Sequence of chain 2.A:
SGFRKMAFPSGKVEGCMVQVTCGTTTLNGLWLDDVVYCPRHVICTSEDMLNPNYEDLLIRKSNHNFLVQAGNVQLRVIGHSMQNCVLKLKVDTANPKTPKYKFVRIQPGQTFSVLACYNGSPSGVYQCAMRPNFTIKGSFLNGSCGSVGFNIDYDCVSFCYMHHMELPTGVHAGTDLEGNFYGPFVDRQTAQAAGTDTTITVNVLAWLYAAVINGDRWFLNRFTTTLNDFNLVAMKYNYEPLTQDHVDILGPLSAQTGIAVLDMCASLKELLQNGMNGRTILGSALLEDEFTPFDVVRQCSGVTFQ

The small molecule below binds the protein below.
Small molecule (SMILES): CCOC(=O)CC[C@H](C[C@@H]1CCNC1=O)NC(=O)[C@H](CC(C)C)NC(=O)[C@@H](NC(=O)OCc1ccccc1)[C@@H](C)OC(C)(C)C

Sequence of chain 1.A:
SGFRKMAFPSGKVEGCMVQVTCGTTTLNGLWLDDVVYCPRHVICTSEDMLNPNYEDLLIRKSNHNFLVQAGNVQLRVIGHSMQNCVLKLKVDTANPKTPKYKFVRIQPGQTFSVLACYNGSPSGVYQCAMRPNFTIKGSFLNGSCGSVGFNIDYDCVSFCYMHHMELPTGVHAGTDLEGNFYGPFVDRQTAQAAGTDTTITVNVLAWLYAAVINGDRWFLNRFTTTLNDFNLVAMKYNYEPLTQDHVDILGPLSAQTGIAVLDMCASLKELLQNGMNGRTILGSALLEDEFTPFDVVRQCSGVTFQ

Binding-site contacts:
Ligand atom N28 contacts residue GLU166 of chain 2.A at 2.7 Å (salt-bridge).
Ligand atom C14 contacts residue GLU166 of chain 2.A at 3.5 Å.
Ligand atom C17 contacts residue HIS164 of chain 2.A at 3.6 Å.
Ligand atom C35 contacts residue PRO168 of chain 2.A at 3.5 Å (hydrophobic).
Ligand atom C06 contacts residue HIS41 of chain 2.A at 3.6 Å.
Ligand atom C38 contacts residue THR190 of chain 2.A at 3.2 Å.
Ligand atom O15 contacts residue PHE140 of chain 2.A at 3.4 Å.
Ligand atom C33 contacts residue THR190 of chain 2.A at 3.0 Å.
Ligand atom N13 contacts residue GLU166 of chain 2.A at 3.2 Å (salt-bridge).
Ligand atom O26 contacts residue GLU166 of chain 2.A at 2.9 Å (salt-bridge).
Ligand atom O05 contacts residue GLY143 of chain 2.A at 2.9 Å (h-bond).
Ligand atom N16 contacts residue HIS164 of chain 2.A at 2.8 Å (h-bond).
Ligand atom O05 contacts residue ASN142 of chain 2.A at 3.3 Å.
Ligand atom C34 contacts residue GLN192 of chain 2.A at 3.3 Å.
Ligand atom O15 contacts residue HIS163 of chain 2.A at 2.6 Å (h-bond).
Ligand atom C29 contacts residue GLU166 of chain 2.A at 3.6 Å.
Ligand atom O15 contacts residue HIS172 of chain 2.A at 3.3 Å.
Ligand atom C35 contacts residue GLN192 of chain 2.A at 3.6 Å.
Ligand atom C14 contacts residue HIS163 of chain 2.A at 3.6 Å.
Ligand atom C11 contacts residue ASN142 of chain 2.A at 3.2 Å.
Ligand atom N13 contacts residue PHE140 of chain 2.A at 3.2 Å (h-bond).
Ligand atom O30 contacts residue GLN189 of chain 2.A at 3.5 Å.
Ligand atom C12 contacts residue ASN142 of chain 2.A at 3.5 Å.
Ligand atom O15 contacts residue GLU166 of chain 2.A at 3.5 Å.
Ligand atom C27 contacts residue GLN189 of chain 2.A at 3.6 Å.
Ligand atom C38 contacts residue GLN189 of chain 2.A at 3.5 Å.
Ligand atom C08 contacts residue CYS145 of chain 2.A at 2.8 Å (hydrophobic).
Ligand atom O31 contacts residue MET165 of chain 2.A at 3.4 Å.
Ligand atom C32 contacts residue THR190 of chain 2.A at 3.0 Å.
Ligand atom O31 contacts residue GLU166 of chain 2.A at 3.6 Å.
Ligand atom C19 contacts residue HIS164 of chain 2.A at 3.5 Å.
Ligand atom C27 contacts residue GLU166 of chain 2.A at 3.6 Å.
Ligand atom C09 contacts residue CYS145 of chain 2.A at 3.3 Å (hydrophobic).
Ligand atom C07 contacts residue CYS145 of chain 2.A at 1.8 Å (hydrophobic).
Ligand atom O26 contacts residue MET165 of chain 2.A at 3.4 Å.
Ligand atom N24 contacts residue GLN189 of chain 2.A at 3.0 Å (h-bond).
Ligand atom N16 contacts residue CYS145 of chain 2.A at 3.0 Å (h-bond).
Ligand atom C39 contacts residue GLU166 of chain 2.A at 3.7 Å.
Ligand atom C45 contacts residue GLU166 of chain 2.A at 3.3 Å.
Ligand atom C06 contacts residue CYS145 of chain 2.A at 2.8 Å (hydrophobic).